Sequence of chain 7.E:
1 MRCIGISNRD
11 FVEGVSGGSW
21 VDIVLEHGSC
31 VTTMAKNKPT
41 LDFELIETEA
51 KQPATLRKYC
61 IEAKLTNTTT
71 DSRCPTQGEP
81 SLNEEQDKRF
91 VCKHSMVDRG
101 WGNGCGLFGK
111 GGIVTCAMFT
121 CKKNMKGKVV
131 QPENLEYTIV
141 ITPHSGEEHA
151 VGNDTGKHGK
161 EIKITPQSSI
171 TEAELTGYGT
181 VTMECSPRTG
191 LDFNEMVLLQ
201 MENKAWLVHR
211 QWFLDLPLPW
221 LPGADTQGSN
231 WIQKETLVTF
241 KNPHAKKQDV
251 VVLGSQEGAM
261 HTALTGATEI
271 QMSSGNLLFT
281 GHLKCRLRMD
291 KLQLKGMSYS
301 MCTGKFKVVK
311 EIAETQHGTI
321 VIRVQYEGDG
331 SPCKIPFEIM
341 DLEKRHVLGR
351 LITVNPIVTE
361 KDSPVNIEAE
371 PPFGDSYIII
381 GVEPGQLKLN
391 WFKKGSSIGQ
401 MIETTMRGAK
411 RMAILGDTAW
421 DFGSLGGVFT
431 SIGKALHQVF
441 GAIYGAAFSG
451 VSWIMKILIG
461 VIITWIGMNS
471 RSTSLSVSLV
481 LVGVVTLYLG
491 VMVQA

Binding-site contacts:
Ligand atom C8 contacts residue GLN65 of chain 7.G at 3.5 Å.
Ligand atom C1 contacts residue ASN67 of chain 7.E at 1.4 Å.
Ligand atom C6 contacts residue ASP66 of chain 7.G at 4.2 Å.
Ligand atom O3 contacts residue ASP66 of chain 7.G at 3.8 Å.
Ligand atom C5 contacts residue ASN67 of chain 7.E at 3.6 Å.
Ligand atom O5 contacts residue ASN67 of chain 7.E at 2.4 Å (h-bond).
Ligand atom O5 contacts residue TYR60 of chain 7.G at 3.5 Å.
Ligand atom C1 contacts residue GLN65 of chain 7.G at 3.7 Å.
Ligand atom C5 contacts residue TYR60 of chain 7.G at 4.2 Å (hydrophobic).
Ligand atom N2 contacts residue GLN65 of chain 7.G at 4.4 Å.
Ligand atom O7 contacts residue ASN67 of chain 7.E at 4.1 Å.
Ligand atom C2 contacts residue ASN67 of chain 7.E at 2.5 Å.
Ligand atom C7 contacts residue ASN67 of chain 7.E at 3.6 Å.
Ligand atom C4 contacts residue ASN67 of chain 7.E at 4.2 Å.
Ligand atom O6 contacts residue GLN65 of chain 7.G at 4.2 Å.
Ligand atom O3 contacts residue GLN65 of chain 7.G at 3.2 Å.
Ligand atom C8 contacts residue ASN67 of chain 7.E at 3.6 Å.
Ligand atom O5 contacts residue GLN65 of chain 7.G at 3.9 Å.
Ligand atom C3 contacts residue ASN67 of chain 7.E at 3.8 Å.
Ligand atom C2 contacts residue GLN65 of chain 7.G at 3.4 Å.
Ligand atom C3 contacts residue ASP66 of chain 7.G at 4.3 Å.
Ligand atom C3 contacts residue GLN65 of chain 7.G at 4.1 Å.
Ligand atom C6 contacts residue GLN65 of chain 7.G at 4.1 Å.
Ligand atom O6 contacts residue ASP66 of chain 7.G at 2.8 Å (salt-bridge).
Ligand atom O7 contacts residue ARG89 of chain 7.E at 4.0 Å.
Ligand atom C4 contacts residue ASP66 of chain 7.G at 3.8 Å.
Ligand atom O3 contacts residue ASN67 of chain 7.E at 4.4 Å.
Ligand atom C6 contacts residue TYR60 of chain 7.G at 3.8 Å (hydrophobic).
Ligand atom O4 contacts residue ASP66 of chain 7.G at 4.2 Å.
Ligand atom N2 contacts residue ASN67 of chain 7.E at 3.1 Å (h-bond).
Ligand atom O7 contacts residue MET118 of chain 7.E at 3.9 Å.

This protein binds this small molecule.
Small molecule (SMILES): CC(=O)N[C@@H]1[C@@H](O)[C@H](O)[C@@H](CO)O[C@H]1O

Sequence of chain 7.G:
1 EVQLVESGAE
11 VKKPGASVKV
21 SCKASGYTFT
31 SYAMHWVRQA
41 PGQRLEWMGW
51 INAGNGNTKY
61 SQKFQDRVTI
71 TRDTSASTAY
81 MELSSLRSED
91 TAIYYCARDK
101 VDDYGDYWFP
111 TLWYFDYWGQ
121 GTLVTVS